Sequence of chain 2.A:
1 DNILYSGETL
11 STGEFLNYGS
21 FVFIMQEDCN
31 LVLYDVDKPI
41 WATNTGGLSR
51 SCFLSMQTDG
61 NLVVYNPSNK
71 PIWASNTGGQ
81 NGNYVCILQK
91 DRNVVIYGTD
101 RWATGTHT

Sequence of chain 1.A:
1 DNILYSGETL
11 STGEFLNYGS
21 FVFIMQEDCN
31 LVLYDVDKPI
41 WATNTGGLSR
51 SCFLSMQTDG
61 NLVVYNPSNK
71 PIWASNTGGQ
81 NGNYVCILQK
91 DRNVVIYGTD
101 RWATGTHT

Binding-site contacts:
Ligand atom O6 contacts residue ASN44 of chain 1.A at 4.2 Å.
Ligand atom C3 contacts residue ASP28 of chain 1.A at 4.5 Å.
Ligand atom O2 contacts residue VAL32 of chain 1.A at 4.4 Å.
Ligand atom C3 contacts residue GLN26 of chain 1.A at 4.0 Å.
Ligand atom C2 contacts residue TYR34 of chain 1.A at 3.8 Å (hydrophobic).
Ligand atom O6 contacts residue ALA42 of chain 1.A at 4.4 Å.
Ligand atom C4 contacts residue ASN30 of chain 1.A at 4.2 Å.
Ligand atom C4 contacts residue TYR34 of chain 1.A at 3.2 Å (hydrophobic).
Ligand atom C2 contacts residue GLN26 of chain 1.A at 3.8 Å.
Ligand atom O5 contacts residue ASP37 of chain 2.A at 4.3 Å.
Ligand atom O2 contacts residue ASP37 of chain 2.A at 3.0 Å (salt-bridge).
Ligand atom C4 contacts residue GLN26 of chain 1.A at 4.1 Å.
Ligand atom C3 contacts residue GLN26 of chain 1.A at 3.8 Å.
Ligand atom O3 contacts residue ASP28 of chain 1.A at 4.4 Å.
Ligand atom C1 contacts residue ASN30 of chain 1.A at 3.4 Å.
Ligand atom O2 contacts residue LYS38 of chain 2.A at 4.5 Å.
Ligand atom C5 contacts residue ASN30 of chain 1.A at 3.8 Å.
Ligand atom O2 contacts residue ASN30 of chain 1.A at 2.9 Å (h-bond).
Ligand atom C2 contacts residue ASN30 of chain 1.A at 3.8 Å.
Ligand atom O4 contacts residue TYR34 of chain 1.A at 2.6 Å (h-bond).
Ligand atom C4 contacts residue VAL32 of chain 1.A at 4.3 Å (hydrophobic).
Ligand atom C6 contacts residue VAL32 of chain 1.A at 4.4 Å (hydrophobic).
Ligand atom C3 contacts residue TYR34 of chain 1.A at 3.8 Å (hydrophobic).
Ligand atom C1 contacts residue GLN26 of chain 1.A at 4.1 Å.
Ligand atom O2 contacts residue ASP28 of chain 1.A at 2.7 Å (salt-bridge).
Ligand atom O2 contacts residue GLN26 of chain 1.A at 2.7 Å (h-bond).
Ligand atom O5 contacts residue ASN30 of chain 1.A at 2.8 Å (h-bond).
Ligand atom O3 contacts residue TYR34 of chain 1.A at 3.3 Å (h-bond).
Ligand atom C6 contacts residue ASN30 of chain 1.A at 4.0 Å.
Ligand atom C2 contacts residue GLN26 of chain 1.A at 3.8 Å.
Ligand atom C6 contacts residue PRO39 of chain 1.A at 4.3 Å (hydrophobic).
Ligand atom O4 contacts residue ASP28 of chain 1.A at 4.4 Å.
Ligand atom C1 contacts residue ASP37 of chain 2.A at 3.7 Å.
Ligand atom O6 contacts residue ASN30 of chain 1.A at 4.2 Å.
Ligand atom C2 contacts residue ASP28 of chain 1.A at 3.3 Å.
Ligand atom O3 contacts residue GLN26 of chain 1.A at 3.1 Å (h-bond).
Ligand atom O4 contacts residue PRO39 of chain 1.A at 4.3 Å.
Ligand atom C1 contacts residue TYR34 of chain 1.A at 3.5 Å (hydrophobic).
Ligand atom C1 contacts residue ASP28 of chain 1.A at 4.2 Å.
Ligand atom C2 contacts residue ASP37 of chain 2.A at 3.7 Å.

This protein binds this small molecule.
Small molecule (SMILES): CO[C@H]1O[C@H](CO)[C@@H](O)[C@H](O[C@H]2O[C@H](CO)[C@@H](O)[C@H](O)[C@@H]2O)[C@@H]1O